Binding-site contacts:
Ligand atom N2 contacts residue ARG190 of chain 1.B at 4.3 Å.
Ligand atom C6 contacts residue TYR121 of chain 1.B at 3.9 Å (hydrophobic).
Ligand atom C4 contacts residue LEU212 of chain 1.A at 3.9 Å (hydrophobic).
Ligand atom C6 contacts residue PHE194 of chain 1.B at 3.6 Å (hydrophobic).
Ligand atom C2 contacts residue ASN118 of chain 1.B at 2.6 Å.
Ligand atom C1 contacts residue ASN118 of chain 1.B at 1.4 Å.
Ligand atom C5 contacts residue ASN118 of chain 1.B at 3.6 Å.
Ligand atom C1 contacts residue TYR121 of chain 1.B at 4.3 Å (hydrophobic).
Ligand atom O7 contacts residue ARG190 of chain 1.B at 4.3 Å.
Ligand atom C8 contacts residue ARG190 of chain 1.B at 2.8 Å.
Ligand atom O3 contacts residue LEU212 of chain 1.A at 4.5 Å.
Ligand atom C7 contacts residue ASN118 of chain 1.B at 3.7 Å.
Ligand atom O5 contacts residue TYR121 of chain 1.B at 3.7 Å.
Ligand atom O6 contacts residue LEU212 of chain 1.A at 3.9 Å.
Ligand atom C1 contacts residue ARG190 of chain 1.B at 4.0 Å.
Ligand atom O5 contacts residue PHE194 of chain 1.B at 4.4 Å.
Ligand atom C3 contacts residue ASN118 of chain 1.B at 3.9 Å.
Ligand atom C4 contacts residue ASN118 of chain 1.B at 4.2 Å.
Ligand atom O6 contacts residue ASP213 of chain 1.A at 4.4 Å.
Ligand atom O7 contacts residue LEU212 of chain 1.A at 3.9 Å.
Ligand atom O4 contacts residue ARG190 of chain 1.B at 2.9 Å (salt-bridge).
Ligand atom C5 contacts residue PHE194 of chain 1.B at 4.0 Å (hydrophobic).
Ligand atom O7 contacts residue ASN118 of chain 1.B at 4.0 Å.
Ligand atom C2 contacts residue LEU212 of chain 1.A at 4.3 Å (hydrophobic).
Ligand atom C2 contacts residue GLU114 of chain 1.B at 4.2 Å.
Ligand atom O5 contacts residue LEU212 of chain 1.A at 4.2 Å.
Ligand atom O6 contacts residue TYR121 of chain 1.B at 3.7 Å.
Ligand atom C4 contacts residue ARG190 of chain 1.B at 3.7 Å.
Ligand atom C5 contacts residue ARG190 of chain 1.B at 4.0 Å.
Ligand atom N2 contacts residue ASN118 of chain 1.B at 3.0 Å (h-bond).
Ligand atom O7 contacts residue PHE194 of chain 1.B at 4.4 Å.
Ligand atom C7 contacts residue ARG190 of chain 1.B at 3.9 Å.
Ligand atom C1 contacts residue GLU114 of chain 1.B at 3.5 Å.
Ligand atom C3 contacts residue ARG190 of chain 1.B at 3.7 Å.
Ligand atom O5 contacts residue GLU114 of chain 1.B at 3.5 Å (salt-bridge).
Ligand atom C1 contacts residue LEU212 of chain 1.A at 4.4 Å (hydrophobic).
Ligand atom C5 contacts residue LEU212 of chain 1.A at 4.4 Å (hydrophobic).
Ligand atom O3 contacts residue ARG190 of chain 1.B at 4.2 Å.
Ligand atom O5 contacts residue ASN118 of chain 1.B at 2.3 Å (h-bond).
Ligand atom C2 contacts residue ARG190 of chain 1.B at 3.9 Å.

This protein binds this small molecule.
Small molecule (SMILES): CC(=O)N[C@H]1[C@H](O[C@H]2[C@H](O)[C@@H](NC(C)=O)CO[C@@H]2CO)O[C@H](CO)[C@@H](O[C@H]2O[C@H](CO)[C@@H](O)[C@H](O)[C@@H]2O)[C@@H]1O

Sequence of chain 1.B:
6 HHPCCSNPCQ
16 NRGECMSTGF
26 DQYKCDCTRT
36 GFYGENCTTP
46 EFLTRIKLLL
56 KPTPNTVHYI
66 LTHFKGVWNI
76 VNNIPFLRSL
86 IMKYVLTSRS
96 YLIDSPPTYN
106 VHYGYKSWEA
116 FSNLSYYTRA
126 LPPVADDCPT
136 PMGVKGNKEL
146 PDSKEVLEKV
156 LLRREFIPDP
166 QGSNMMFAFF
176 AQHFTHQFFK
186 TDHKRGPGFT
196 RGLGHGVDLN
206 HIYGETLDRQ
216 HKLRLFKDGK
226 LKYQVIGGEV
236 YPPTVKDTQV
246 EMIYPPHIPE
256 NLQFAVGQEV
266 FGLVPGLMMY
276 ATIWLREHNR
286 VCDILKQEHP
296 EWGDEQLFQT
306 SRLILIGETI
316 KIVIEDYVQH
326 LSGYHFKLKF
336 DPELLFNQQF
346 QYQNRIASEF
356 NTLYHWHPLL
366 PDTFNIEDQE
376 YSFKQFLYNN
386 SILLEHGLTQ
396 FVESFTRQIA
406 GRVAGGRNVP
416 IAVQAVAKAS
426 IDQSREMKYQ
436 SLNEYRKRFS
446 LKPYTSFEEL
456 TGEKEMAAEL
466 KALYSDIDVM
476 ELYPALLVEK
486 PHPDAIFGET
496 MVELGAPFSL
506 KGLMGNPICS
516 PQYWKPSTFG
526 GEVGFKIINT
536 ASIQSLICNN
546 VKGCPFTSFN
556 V

Sequence of chain 1.A:
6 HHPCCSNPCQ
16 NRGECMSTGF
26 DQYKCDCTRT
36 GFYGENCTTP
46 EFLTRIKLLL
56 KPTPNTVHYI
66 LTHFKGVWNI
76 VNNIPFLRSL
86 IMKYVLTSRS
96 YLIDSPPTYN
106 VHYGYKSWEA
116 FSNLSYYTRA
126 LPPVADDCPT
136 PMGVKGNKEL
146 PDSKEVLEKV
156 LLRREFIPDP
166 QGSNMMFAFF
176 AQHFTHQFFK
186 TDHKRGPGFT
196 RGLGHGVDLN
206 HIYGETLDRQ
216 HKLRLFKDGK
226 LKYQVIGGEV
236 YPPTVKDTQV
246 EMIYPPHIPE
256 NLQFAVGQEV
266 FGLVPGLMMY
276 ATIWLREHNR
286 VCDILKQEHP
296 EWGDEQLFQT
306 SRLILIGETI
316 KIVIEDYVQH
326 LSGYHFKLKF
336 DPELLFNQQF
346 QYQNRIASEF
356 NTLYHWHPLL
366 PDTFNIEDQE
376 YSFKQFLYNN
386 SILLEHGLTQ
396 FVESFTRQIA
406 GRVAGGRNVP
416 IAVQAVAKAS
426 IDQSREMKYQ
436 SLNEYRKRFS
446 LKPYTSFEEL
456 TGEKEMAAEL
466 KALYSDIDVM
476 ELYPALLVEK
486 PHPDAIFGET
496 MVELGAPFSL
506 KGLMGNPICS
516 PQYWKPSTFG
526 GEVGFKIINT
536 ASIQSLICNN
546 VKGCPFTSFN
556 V